Binding-site contacts:
Ligand atom N2 contacts residue ASN285 of chain 1.E at 2.9 Å (h-bond).
Ligand atom O6 contacts residue GLU398 of chain 1.E at 3.6 Å (salt-bridge).
Ligand atom O5 contacts residue ASN285 of chain 1.E at 2.4 Å (h-bond).
Ligand atom O6 contacts residue ASN285 of chain 1.E at 4.5 Å.
Ligand atom C4 contacts residue ASN285 of chain 1.E at 4.2 Å.
Ligand atom C8 contacts residue VAL297 of chain 1.E at 4.2 Å (hydrophobic).
Ligand atom O5 contacts residue ASN298 of chain 1.E at 4.3 Å.
Ligand atom N2 contacts residue VAL297 of chain 1.E at 3.7 Å.
Ligand atom C2 contacts residue VAL297 of chain 1.E at 4.2 Å (hydrophobic).
Ligand atom C7 contacts residue ASN285 of chain 1.E at 3.1 Å.
Ligand atom C1 contacts residue ASN298 of chain 1.E at 4.5 Å.
Ligand atom C5 contacts residue ASN298 of chain 1.E at 4.4 Å.
Ligand atom C8 contacts residue SER45 of chain 1.E at 4.2 Å.
Ligand atom C3 contacts residue ASN285 of chain 1.E at 3.8 Å.
Ligand atom O7 contacts residue ASN285 of chain 1.E at 3.0 Å (h-bond).
Ligand atom C7 contacts residue VAL297 of chain 1.E at 4.5 Å (hydrophobic).
Ligand atom C6 contacts residue GLU398 of chain 1.E at 4.2 Å.
Ligand atom C2 contacts residue ASN285 of chain 1.E at 2.5 Å.
Ligand atom C1 contacts residue ASN285 of chain 1.E at 1.4 Å.
Ligand atom C5 contacts residue ASN285 of chain 1.E at 3.7 Å.
Ligand atom O6 contacts residue ASN298 of chain 1.E at 3.9 Å.
Ligand atom C8 contacts residue ASN285 of chain 1.E at 4.3 Å.
Ligand atom C1 contacts residue VAL297 of chain 1.E at 3.8 Å (hydrophobic).

Sequence of chain 1.E:
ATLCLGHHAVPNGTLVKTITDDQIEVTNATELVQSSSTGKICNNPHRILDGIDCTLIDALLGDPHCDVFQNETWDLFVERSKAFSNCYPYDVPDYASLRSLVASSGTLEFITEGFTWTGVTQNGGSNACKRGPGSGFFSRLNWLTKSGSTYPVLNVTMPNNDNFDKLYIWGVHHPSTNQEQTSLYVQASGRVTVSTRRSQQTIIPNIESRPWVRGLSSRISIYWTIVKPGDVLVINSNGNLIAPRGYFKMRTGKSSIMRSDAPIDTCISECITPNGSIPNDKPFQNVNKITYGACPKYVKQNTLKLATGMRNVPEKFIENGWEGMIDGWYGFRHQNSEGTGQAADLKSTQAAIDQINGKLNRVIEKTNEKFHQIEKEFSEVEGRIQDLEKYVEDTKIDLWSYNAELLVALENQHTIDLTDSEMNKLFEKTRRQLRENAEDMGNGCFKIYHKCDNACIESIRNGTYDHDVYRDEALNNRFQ

This protein binds this small molecule.
Small molecule (SMILES): CC(=O)N[C@@H]1[C@@H](O)[C@H](O)[C@@H](CO)O[C@H]1O